Sequence of chain 1.A:
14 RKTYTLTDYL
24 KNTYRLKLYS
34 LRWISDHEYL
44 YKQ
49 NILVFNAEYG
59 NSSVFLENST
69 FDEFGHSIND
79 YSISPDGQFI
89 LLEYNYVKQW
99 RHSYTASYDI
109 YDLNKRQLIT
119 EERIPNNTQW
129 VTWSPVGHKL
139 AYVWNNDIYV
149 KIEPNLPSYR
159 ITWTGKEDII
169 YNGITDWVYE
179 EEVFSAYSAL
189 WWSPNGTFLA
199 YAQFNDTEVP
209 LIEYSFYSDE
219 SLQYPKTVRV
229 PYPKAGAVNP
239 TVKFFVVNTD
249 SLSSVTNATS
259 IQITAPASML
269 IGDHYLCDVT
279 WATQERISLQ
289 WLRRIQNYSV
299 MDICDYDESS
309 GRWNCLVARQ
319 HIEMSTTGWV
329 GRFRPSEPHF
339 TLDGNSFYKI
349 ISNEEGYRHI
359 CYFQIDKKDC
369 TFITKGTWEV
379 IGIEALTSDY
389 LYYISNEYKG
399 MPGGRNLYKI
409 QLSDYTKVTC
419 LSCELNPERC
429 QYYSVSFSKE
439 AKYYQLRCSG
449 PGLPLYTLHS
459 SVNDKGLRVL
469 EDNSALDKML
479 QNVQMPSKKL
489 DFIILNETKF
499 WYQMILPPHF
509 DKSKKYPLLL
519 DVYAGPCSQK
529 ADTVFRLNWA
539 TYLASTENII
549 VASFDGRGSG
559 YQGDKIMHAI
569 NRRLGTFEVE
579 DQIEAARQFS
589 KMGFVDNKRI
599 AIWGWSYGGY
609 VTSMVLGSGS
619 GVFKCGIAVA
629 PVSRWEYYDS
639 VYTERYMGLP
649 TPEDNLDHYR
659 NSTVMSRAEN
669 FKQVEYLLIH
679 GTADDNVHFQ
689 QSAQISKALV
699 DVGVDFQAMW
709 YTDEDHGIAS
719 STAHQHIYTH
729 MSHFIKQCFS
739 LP

Binding-site contacts:
Ligand atom C7 contacts residue TRP161 of chain 1.A at 4.3 Å (hydrophobic).
Ligand atom C5 contacts residue ASN255 of chain 1.A at 3.6 Å.
Ligand atom C4 contacts residue ASN255 of chain 1.A at 4.3 Å.
Ligand atom O5 contacts residue TRP161 of chain 1.A at 4.0 Å.
Ligand atom C6 contacts residue TRP161 of chain 1.A at 3.9 Å (hydrophobic).
Ligand atom C2 contacts residue ASN255 of chain 1.A at 2.5 Å.
Ligand atom C5 contacts residue TRP161 of chain 1.A at 3.7 Å (hydrophobic).
Ligand atom O5 contacts residue ASN255 of chain 1.A at 2.3 Å (h-bond).
Ligand atom C7 contacts residue ASN255 of chain 1.A at 3.5 Å.
Ligand atom N2 contacts residue ASN255 of chain 1.A at 3.0 Å (h-bond).
Ligand atom C8 contacts residue VAL253 of chain 1.A at 3.2 Å (hydrophobic).
Ligand atom C1 contacts residue TRP161 of chain 1.A at 3.8 Å (hydrophobic).
Ligand atom C8 contacts residue ASN255 of chain 1.A at 4.1 Å.
Ligand atom O7 contacts residue ASN255 of chain 1.A at 3.7 Å.
Ligand atom C1 contacts residue ASN255 of chain 1.A at 1.4 Å.
Ligand atom C3 contacts residue ASN255 of chain 1.A at 3.9 Å.
Ligand atom C8 contacts residue TRP161 of chain 1.A at 3.7 Å (hydrophobic).

A small-molecule ligand and the protein it binds are described below.
Small molecule (SMILES): CC(=O)N[C@H]1[C@H](O[C@H]2[C@H](O)[C@@H](NC(C)=O)CO[C@@H]2CO)O[C@H](CO)[C@@H](O)[C@@H]1O